Sequence of chain 1.B:
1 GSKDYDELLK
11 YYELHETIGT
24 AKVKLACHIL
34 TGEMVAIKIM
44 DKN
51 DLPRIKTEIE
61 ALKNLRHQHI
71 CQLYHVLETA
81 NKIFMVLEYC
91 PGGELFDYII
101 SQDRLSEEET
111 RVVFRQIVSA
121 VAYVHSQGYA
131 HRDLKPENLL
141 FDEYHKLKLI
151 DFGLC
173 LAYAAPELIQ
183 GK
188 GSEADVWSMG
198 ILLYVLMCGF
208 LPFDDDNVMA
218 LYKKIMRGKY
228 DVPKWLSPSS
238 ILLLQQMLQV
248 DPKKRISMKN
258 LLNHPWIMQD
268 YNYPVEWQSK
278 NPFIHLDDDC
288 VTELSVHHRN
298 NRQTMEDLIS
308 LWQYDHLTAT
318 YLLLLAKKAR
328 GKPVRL

A small-molecule ligand and the protein it binds are described below.
Small molecule (SMILES): O=C(Nc1ccc2c(c1)CCNCC2)c1ccc(-c2cn[nH]c2)cc1OCc1ccccc1

Binding-site contacts:
Ligand atom C2 contacts residue CYS90 of chain 1.B at 3.8 Å (hydrophobic).
Ligand atom C11 contacts residue ALA39 of chain 1.B at 3.8 Å (hydrophobic).
Ligand atom N1 contacts residue PRO91 of chain 1.B at 4.3 Å.
Ligand atom C contacts residue CYS90 of chain 1.B at 3.3 Å (hydrophobic).
Ligand atom O1 contacts residue VAL26 of chain 1.B at 3.8 Å.
Ligand atom N2 contacts residue ILE150 of chain 1.B at 3.5 Å.
Ligand atom C17 contacts residue VAL26 of chain 1.B at 3.8 Å (hydrophobic).
Ligand atom C22 contacts residue GLU94 of chain 1.B at 4.2 Å.
Ligand atom C22 contacts residue GLY93 of chain 1.B at 4.1 Å.
Ligand atom N3 contacts residue ILE150 of chain 1.B at 4.0 Å.
Ligand atom O contacts residue ALA39 of chain 1.B at 3.3 Å.
Ligand atom C9 contacts residue PRO91 of chain 1.B at 3.5 Å (hydrophobic).
Ligand atom C9 contacts residue ILE18 of chain 1.B at 4.0 Å (hydrophobic).
Ligand atom C25 contacts residue ILE150 of chain 1.B at 3.5 Å (hydrophobic).
Ligand atom O contacts residue TYR89 of chain 1.B at 3.9 Å.
Ligand atom C1 contacts residue CYS90 of chain 1.B at 3.2 Å (hydrophobic).
Ligand atom N contacts residue CYS90 of chain 1.B at 2.9 Å (h-bond).
Ligand atom C8 contacts residue PRO91 of chain 1.B at 3.6 Å (hydrophobic).
Ligand atom C1 contacts residue PRO91 of chain 1.B at 3.7 Å (hydrophobic).
Ligand atom C12 contacts residue GLU88 of chain 1.B at 3.2 Å.
Ligand atom C7 contacts residue PRO91 of chain 1.B at 3.1 Å (hydrophobic).
Ligand atom C contacts residue ALA39 of chain 1.B at 3.8 Å (hydrophobic).
Ligand atom C20 contacts residue ILE18 of chain 1.B at 4.2 Å (hydrophobic).
Ligand atom C13 contacts residue GLU88 of chain 1.B at 3.6 Å.
Ligand atom C12 contacts residue ALA39 of chain 1.B at 3.8 Å (hydrophobic).
Ligand atom C3 contacts residue PRO91 of chain 1.B at 3.5 Å (hydrophobic).
Ligand atom C10 contacts residue PRO91 of chain 1.B at 3.9 Å (hydrophobic).
Ligand atom C24 contacts residue ILE150 of chain 1.B at 4.2 Å (hydrophobic).
Ligand atom C4 contacts residue PRO91 of chain 1.B at 3.7 Å (hydrophobic).
Ligand atom C5 contacts residue PRO91 of chain 1.B at 4.0 Å (hydrophobic).
Ligand atom C11 contacts residue CYS90 of chain 1.B at 3.9 Å (hydrophobic).
Ligand atom C25 contacts residue LEU87 of chain 1.B at 4.0 Å (hydrophobic).
Ligand atom C13 contacts residue CYS71 of chain 1.B at 4.2 Å (hydrophobic).
Ligand atom C10 contacts residue CYS90 of chain 1.B at 3.6 Å (hydrophobic).
Ligand atom C2 contacts residue PRO91 of chain 1.B at 3.5 Å (hydrophobic).
Ligand atom O contacts residue CYS90 of chain 1.B at 3.2 Å (h-bond).
Ligand atom C25 contacts residue CYS71 of chain 1.B at 4.2 Å (hydrophobic).
Ligand atom C12 contacts residue CYS90 of chain 1.B at 3.7 Å (hydrophobic).
Ligand atom C10 contacts residue ILE18 of chain 1.B at 4.1 Å (hydrophobic).
Ligand atom C8 contacts residue ILE18 of chain 1.B at 4.0 Å (hydrophobic).